A small-molecule ligand and the protein it binds are described below.
Small molecule (SMILES): CC(=O)N[C@@H]1[C@@H](O)[C@H](O)[C@@H](CO)O[C@H]1O

Sequence of chain 25.C:
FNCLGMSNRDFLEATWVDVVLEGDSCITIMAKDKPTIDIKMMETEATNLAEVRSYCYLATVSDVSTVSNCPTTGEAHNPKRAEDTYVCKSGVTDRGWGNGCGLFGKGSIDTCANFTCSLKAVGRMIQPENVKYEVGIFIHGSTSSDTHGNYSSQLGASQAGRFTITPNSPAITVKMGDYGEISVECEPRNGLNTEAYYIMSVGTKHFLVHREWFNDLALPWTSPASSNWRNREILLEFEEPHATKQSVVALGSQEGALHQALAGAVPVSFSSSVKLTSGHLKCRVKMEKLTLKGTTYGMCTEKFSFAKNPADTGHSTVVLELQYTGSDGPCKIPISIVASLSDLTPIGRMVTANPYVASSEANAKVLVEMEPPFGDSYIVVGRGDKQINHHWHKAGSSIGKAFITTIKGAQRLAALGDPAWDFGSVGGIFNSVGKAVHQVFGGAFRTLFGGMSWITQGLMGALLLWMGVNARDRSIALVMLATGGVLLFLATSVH

Binding-site contacts:
Ligand atom C7 contacts residue ASN154 of chain 25.C at 3.4 Å.
Ligand atom C2 contacts residue ASN154 of chain 25.C at 2.5 Å.
Ligand atom O5 contacts residue SER156 of chain 25.C at 4.3 Å.
Ligand atom C1 contacts residue SER156 of chain 25.C at 4.1 Å.
Ligand atom C6 contacts residue SER157 of chain 25.C at 4.1 Å.
Ligand atom C5 contacts residue ASN154 of chain 25.C at 3.6 Å.
Ligand atom O5 contacts residue ASN154 of chain 25.C at 2.3 Å (h-bond).
Ligand atom O5 contacts residue SER157 of chain 25.C at 3.5 Å (h-bond).
Ligand atom C3 contacts residue ASN154 of chain 25.C at 3.9 Å.
Ligand atom C5 contacts residue SER157 of chain 25.C at 4.3 Å.
Ligand atom N2 contacts residue ASN154 of chain 25.C at 3.1 Å (h-bond).
Ligand atom O7 contacts residue ASN154 of chain 25.C at 3.8 Å.
Ligand atom O6 contacts residue SER157 of chain 25.C at 4.4 Å.
Ligand atom C4 contacts residue ASN154 of chain 25.C at 4.2 Å.
Ligand atom C8 contacts residue ASN154 of chain 25.C at 3.8 Å.
Ligand atom C1 contacts residue ASN154 of chain 25.C at 1.4 Å.
Ligand atom C5 contacts residue SER156 of chain 25.C at 4.4 Å.
Ligand atom C1 contacts residue SER157 of chain 25.C at 4.2 Å.